Sequence of chain 1.A:
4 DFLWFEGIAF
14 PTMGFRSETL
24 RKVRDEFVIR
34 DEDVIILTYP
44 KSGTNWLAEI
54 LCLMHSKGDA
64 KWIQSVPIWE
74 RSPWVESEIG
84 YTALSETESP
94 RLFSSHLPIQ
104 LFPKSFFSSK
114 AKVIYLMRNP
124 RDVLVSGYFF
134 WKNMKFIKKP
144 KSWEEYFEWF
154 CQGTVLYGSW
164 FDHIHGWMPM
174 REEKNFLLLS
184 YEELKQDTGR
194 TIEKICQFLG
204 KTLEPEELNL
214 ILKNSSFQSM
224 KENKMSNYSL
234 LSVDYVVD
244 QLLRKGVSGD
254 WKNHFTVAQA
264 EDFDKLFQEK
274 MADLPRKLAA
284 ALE

A protein and the small-molecule ligand that binds it are described below.
Small molecule (SMILES): Nc1ncnc2c1ncn2[C@@H]1O[C@H](COP(=O)(O)O)[C@@H](OP(=O)(O)O)[C@H]1O

Binding-site contacts:
Ligand atom O2P contacts residue GLY249 of chain 1.A at 3.0 Å (h-bond).
Ligand atom N6 contacts residue TRP49 of chain 1.A at 3.2 Å.
Ligand atom O5P contacts residue GLY46 of chain 1.A at 3.6 Å.
Ligand atom C6 contacts residue TRP49 of chain 1.A at 3.5 Å (hydrophobic).
Ligand atom O4P contacts residue LYS44 of chain 1.A at 3.0 Å (salt-bridge).
Ligand atom P2 contacts residue THR47 of chain 1.A at 3.4 Å.
Ligand atom O5' contacts residue GLY46 of chain 1.A at 3.1 Å (h-bond).
Ligand atom O2' contacts residue LEU246 of chain 1.A at 3.5 Å.
Ligand atom O1P contacts residue ARG247 of chain 1.A at 3.0 Å (salt-bridge).
Ligand atom N6 contacts residue SER218 of chain 1.A at 2.9 Å (h-bond).
Ligand atom O6P contacts residue SER45 of chain 1.A at 3.1 Å (h-bond).
Ligand atom N6 contacts residue PHE220 of chain 1.A at 3.4 Å (h-bond).
Ligand atom O2P contacts residue LYS248 of chain 1.A at 3.0 Å (salt-bridge).
Ligand atom P2 contacts residue GLY46 of chain 1.A at 3.6 Å.
Ligand atom C2 contacts residue TYR184 of chain 1.A at 3.5 Å (hydrophobic).
Ligand atom N3 contacts residue GLY249 of chain 1.A at 3.4 Å.
Ligand atom O5P contacts residue ASN48 of chain 1.A at 2.8 Å (h-bond).
Ligand atom O6P contacts residue THR47 of chain 1.A at 2.6 Å (h-bond).
Ligand atom O1P contacts residue SER129 of chain 1.A at 2.6 Å (h-bond).
Ligand atom N6 contacts residue MET223 of chain 1.A at 3.4 Å (h-bond).
Ligand atom O3P contacts residue ARG247 of chain 1.A at 3.0 Å (salt-bridge).
Ligand atom C2 contacts residue GLY249 of chain 1.A at 3.3 Å.
Ligand atom N6 contacts residue SER219 of chain 1.A at 3.5 Å.
Ligand atom O2P contacts residue ARG247 of chain 1.A at 3.3 Å.
Ligand atom O5' contacts residue LYS44 of chain 1.A at 3.5 Å.
Ligand atom N3 contacts residue TYR184 of chain 1.A at 2.9 Å (h-bond).
Ligand atom P1 contacts residue SER129 of chain 1.A at 3.4 Å.
Ligand atom P1 contacts residue ARG247 of chain 1.A at 3.6 Å.
Ligand atom O2' contacts residue PHE220 of chain 1.A at 3.5 Å.
Ligand atom N1 contacts residue TRP49 of chain 1.A at 3.3 Å.
Ligand atom C3' contacts residue SER129 of chain 1.A at 3.6 Å.
Ligand atom O2' contacts residue GLY249 of chain 1.A at 3.6 Å (h-bond).
Ligand atom O3' contacts residue SER129 of chain 1.A at 3.3 Å (h-bond).
Ligand atom O3P contacts residue ARG121 of chain 1.A at 3.0 Å (salt-bridge).
Ligand atom O3' contacts residue ARG121 of chain 1.A at 3.2 Å (salt-bridge).
Ligand atom O6P contacts residue GLY46 of chain 1.A at 3.1 Å (h-bond).
Ligand atom O6P contacts residue LYS44 of chain 1.A at 3.2 Å (salt-bridge).
Ligand atom O5P contacts residue THR47 of chain 1.A at 3.0 Å (h-bond).
Ligand atom O2' contacts residue ARG247 of chain 1.A at 3.3 Å (salt-bridge).
Ligand atom C8 contacts residue LEU246 of chain 1.A at 3.5 Å (hydrophobic).